Binding-site contacts:
Ligand atom C contacts residue VAL156 of chain 1.A at 3.8 Å (hydrophobic).
Ligand atom C1 contacts residue VAL156 of chain 1.A at 3.5 Å (hydrophobic).
Ligand atom C7 contacts residue TYR125 of chain 1.A at 3.7 Å (hydrophobic).
Ligand atom C4 contacts residue TYR125 of chain 1.A at 3.2 Å (hydrophobic).
Ligand atom C4 contacts residue TYR85 of chain 1.A at 3.5 Å (hydrophobic).
Ligand atom O3 contacts residue ARG121 of chain 1.A at 3.9 Å.
Ligand atom C1 contacts residue ARG168 of chain 1.B at 4.0 Å.
Ligand atom C3 contacts residue TYR125 of chain 1.A at 3.9 Å (hydrophobic).
Ligand atom O contacts residue VAL156 of chain 1.A at 3.9 Å.
Ligand atom O3 contacts residue TYR161 of chain 1.B at 3.7 Å.
Ligand atom O3 contacts residue ARG164 of chain 1.B at 3.0 Å (salt-bridge).
Ligand atom O1 contacts residue ILE159 of chain 1.A at 3.6 Å.
Ligand atom C8 contacts residue TYR161 of chain 1.B at 3.4 Å (hydrophobic).
Ligand atom C contacts residue LEU109 of chain 1.A at 3.8 Å (hydrophobic).
Ligand atom O contacts residue TYR125 of chain 1.A at 3.4 Å.
Ligand atom C6 contacts residue GLN89 of chain 1.A at 3.6 Å.
Ligand atom O2 contacts residue VAL156 of chain 1.A at 3.5 Å.
Ligand atom O contacts residue ARG168 of chain 1.B at 2.8 Å (salt-bridge).
Ligand atom C2 contacts residue TYR125 of chain 1.A at 3.2 Å (hydrophobic).
Ligand atom C3 contacts residue LEU109 of chain 1.A at 3.7 Å (hydrophobic).
Ligand atom C6 contacts residue TYR125 of chain 1.A at 3.4 Å (hydrophobic).
Ligand atom O2 contacts residue ARG164 of chain 1.B at 3.9 Å.
Ligand atom C contacts residue TYR125 of chain 1.A at 3.7 Å (hydrophobic).
Ligand atom C5 contacts residue LEU160 of chain 1.A at 4.0 Å (hydrophobic).
Ligand atom C6 contacts residue ILE159 of chain 1.A at 4.0 Å (hydrophobic).
Ligand atom C8 contacts residue ARG164 of chain 1.B at 3.8 Å.
Ligand atom C1 contacts residue TYR125 of chain 1.A at 3.5 Å (hydrophobic).
Ligand atom C7 contacts residue TYR85 of chain 1.A at 3.6 Å (hydrophobic).
Ligand atom O1 contacts residue ARG62 of chain 1.A at 3.0 Å (salt-bridge).
Ligand atom O2 contacts residue ARG168 of chain 1.B at 3.0 Å (salt-bridge).
Ligand atom C4 contacts residue VAL156 of chain 1.A at 3.7 Å (hydrophobic).
Ligand atom C2 contacts residue VAL156 of chain 1.A at 3.7 Å (hydrophobic).
Ligand atom O2 contacts residue TYR161 of chain 1.B at 2.4 Å (h-bond).
Ligand atom C8 contacts residue ARG168 of chain 1.B at 3.6 Å.
Ligand atom C7 contacts residue GLN89 of chain 1.A at 3.6 Å.
Ligand atom C5 contacts residue TYR125 of chain 1.A at 3.2 Å (hydrophobic).
Ligand atom O1 contacts residue GLN89 of chain 1.A at 2.9 Å (h-bond).
Ligand atom O1 contacts residue TYR85 of chain 1.A at 3.6 Å.
Ligand atom N contacts residue TYR125 of chain 1.A at 3.5 Å.
Ligand atom N contacts residue TYR85 of chain 1.A at 2.8 Å (h-bond).

This small molecule binds to this protein.
Small molecule (SMILES): O=C(O)CCC(=O)c1ccc(=O)[nH]c1

Sequence of chain 1.A:
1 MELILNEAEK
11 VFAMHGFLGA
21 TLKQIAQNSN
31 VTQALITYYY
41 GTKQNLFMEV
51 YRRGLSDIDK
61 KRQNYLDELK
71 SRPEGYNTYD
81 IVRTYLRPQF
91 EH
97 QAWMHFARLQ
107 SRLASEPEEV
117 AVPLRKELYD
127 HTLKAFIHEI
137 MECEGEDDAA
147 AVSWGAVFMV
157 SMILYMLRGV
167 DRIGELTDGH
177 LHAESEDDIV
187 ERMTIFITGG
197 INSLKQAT

Sequence of chain 1.B:
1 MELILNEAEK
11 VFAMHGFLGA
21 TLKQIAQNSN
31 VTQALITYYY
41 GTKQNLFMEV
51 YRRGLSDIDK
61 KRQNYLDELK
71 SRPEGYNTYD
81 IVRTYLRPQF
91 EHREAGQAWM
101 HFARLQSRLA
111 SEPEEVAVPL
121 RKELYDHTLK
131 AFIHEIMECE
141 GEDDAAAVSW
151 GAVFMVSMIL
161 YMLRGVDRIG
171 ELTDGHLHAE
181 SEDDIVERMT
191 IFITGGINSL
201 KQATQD